The protein below binds the small molecule below.
Small molecule (SMILES): CC(=O)N[C@H]1[C@H](O[C@H]2[C@H](O)[C@@H](NC(C)=O)CO[C@@H]2CO)O[C@H](CO)[C@@H](O)[C@@H]1O

Binding-site contacts:
Ligand atom O5 contacts residue ASN17 of chain 1.C at 2.4 Å (h-bond).
Ligand atom O7 contacts residue ASN17 of chain 1.C at 4.5 Å.
Ligand atom C1 contacts residue ASN137 of chain 1.C at 4.1 Å.
Ligand atom C4 contacts residue ASN17 of chain 1.C at 4.2 Å.
Ligand atom C7 contacts residue CYS15 of chain 1.C at 3.8 Å (hydrophobic).
Ligand atom C5 contacts residue ASN137 of chain 1.C at 3.5 Å.
Ligand atom O7 contacts residue CYS15 of chain 1.C at 3.2 Å (h-bond).
Ligand atom O6 contacts residue ASN137 of chain 1.C at 3.0 Å (h-bond).
Ligand atom C5 contacts residue ASN17 of chain 1.C at 3.6 Å.
Ligand atom O5 contacts residue ASN137 of chain 1.C at 3.7 Å.
Ligand atom C3 contacts residue ASN17 of chain 1.C at 3.8 Å.
Ligand atom N2 contacts residue ASN17 of chain 1.C at 2.9 Å (h-bond).
Ligand atom C7 contacts residue ASN17 of chain 1.C at 3.6 Å.
Ligand atom C1 contacts residue ASN17 of chain 1.C at 1.4 Å.
Ligand atom O7 contacts residue VAL16 of chain 1.C at 4.4 Å.
Ligand atom C8 contacts residue ASN17 of chain 1.C at 3.9 Å.
Ligand atom C6 contacts residue ASN137 of chain 1.C at 3.8 Å.
Ligand atom C2 contacts residue ASN17 of chain 1.C at 2.5 Å.
Ligand atom N2 contacts residue CYS15 of chain 1.C at 3.5 Å (h-bond).

Sequence of chain 1.C:
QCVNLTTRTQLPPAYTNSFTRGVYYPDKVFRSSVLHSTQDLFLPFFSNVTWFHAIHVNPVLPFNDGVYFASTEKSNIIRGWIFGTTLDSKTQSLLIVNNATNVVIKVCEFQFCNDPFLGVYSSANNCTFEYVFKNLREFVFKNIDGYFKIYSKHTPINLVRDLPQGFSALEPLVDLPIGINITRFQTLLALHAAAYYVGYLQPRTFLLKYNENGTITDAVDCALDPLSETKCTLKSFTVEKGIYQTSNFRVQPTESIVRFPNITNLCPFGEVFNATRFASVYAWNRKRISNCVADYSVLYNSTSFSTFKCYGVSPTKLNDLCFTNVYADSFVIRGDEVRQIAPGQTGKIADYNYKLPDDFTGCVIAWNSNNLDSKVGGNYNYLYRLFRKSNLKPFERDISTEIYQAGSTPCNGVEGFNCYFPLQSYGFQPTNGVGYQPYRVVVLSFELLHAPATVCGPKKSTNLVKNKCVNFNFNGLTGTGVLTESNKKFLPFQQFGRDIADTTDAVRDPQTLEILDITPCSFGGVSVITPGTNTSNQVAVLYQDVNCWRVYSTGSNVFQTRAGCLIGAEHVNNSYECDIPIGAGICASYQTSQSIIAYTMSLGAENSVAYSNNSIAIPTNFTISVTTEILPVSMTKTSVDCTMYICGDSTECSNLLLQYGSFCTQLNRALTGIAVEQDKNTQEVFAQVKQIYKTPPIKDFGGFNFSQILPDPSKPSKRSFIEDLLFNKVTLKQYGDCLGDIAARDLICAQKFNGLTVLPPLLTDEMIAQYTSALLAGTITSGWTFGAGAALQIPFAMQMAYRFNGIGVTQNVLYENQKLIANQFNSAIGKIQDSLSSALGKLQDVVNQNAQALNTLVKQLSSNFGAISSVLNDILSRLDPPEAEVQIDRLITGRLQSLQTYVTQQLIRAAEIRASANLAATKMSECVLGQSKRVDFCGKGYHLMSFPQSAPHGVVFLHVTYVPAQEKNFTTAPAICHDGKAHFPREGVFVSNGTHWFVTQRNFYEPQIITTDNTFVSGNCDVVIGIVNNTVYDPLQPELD